Sequence of chain 1.A:
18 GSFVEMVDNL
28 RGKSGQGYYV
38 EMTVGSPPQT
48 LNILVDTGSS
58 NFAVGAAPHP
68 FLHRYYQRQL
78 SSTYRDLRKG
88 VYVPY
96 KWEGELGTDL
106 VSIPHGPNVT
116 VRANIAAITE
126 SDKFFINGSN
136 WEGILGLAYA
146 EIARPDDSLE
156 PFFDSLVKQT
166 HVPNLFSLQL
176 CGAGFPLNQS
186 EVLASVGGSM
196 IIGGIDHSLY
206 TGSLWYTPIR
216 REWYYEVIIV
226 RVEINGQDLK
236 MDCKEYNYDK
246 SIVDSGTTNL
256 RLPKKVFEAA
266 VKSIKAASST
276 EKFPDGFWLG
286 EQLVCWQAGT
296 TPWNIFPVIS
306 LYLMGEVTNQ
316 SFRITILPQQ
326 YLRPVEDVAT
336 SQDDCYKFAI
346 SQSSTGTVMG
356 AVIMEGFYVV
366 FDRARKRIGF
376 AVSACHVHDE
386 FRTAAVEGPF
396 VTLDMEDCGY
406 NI

This small molecule binds to this protein.
Small molecule (SMILES): [H]/N=C1/N[C@](C)(CC(C)C)C(=O)N1Cc1ccc(CNC(=O)Nc2ccc(C#N)cc2)cc1

Binding-site contacts:
Ligand atom C11 contacts residue ASP53 of chain 1.A at 3.6 Å.
Ligand atom C10 contacts residue ASP53 of chain 1.A at 4.0 Å.
Ligand atom N4 contacts residue LYS128 of chain 1.A at 4.0 Å.
Ligand atom O1 contacts residue TYR92 of chain 1.A at 3.2 Å.
Ligand atom C9 contacts residue TYR92 of chain 1.A at 3.8 Å (hydrophobic).
Ligand atom C4 contacts residue THR252 of chain 1.A at 3.7 Å.
Ligand atom C12 contacts residue LEU51 of chain 1.A at 3.5 Å (hydrophobic).
Ligand atom C8 contacts residue ILE247 of chain 1.A at 3.4 Å (hydrophobic).
Ligand atom N5 contacts residue PHE129 of chain 1.A at 4.0 Å.
Ligand atom C1 contacts residue ASP249 of chain 1.A at 3.9 Å.
Ligand atom C19 contacts residue LYS128 of chain 1.A at 3.8 Å.
Ligand atom C22 contacts residue LYS128 of chain 1.A at 3.9 Å.
Ligand atom C16 contacts residue TRP136 of chain 1.A at 3.9 Å (hydrophobic).
Ligand atom C7 contacts residue TYR219 of chain 1.A at 3.4 Å (hydrophobic).
Ligand atom N5 contacts residue LYS128 of chain 1.A at 2.9 Å (salt-bridge).
Ligand atom C8 contacts residue ASP249 of chain 1.A at 3.8 Å.
Ligand atom C11 contacts residue ILE139 of chain 1.A at 3.9 Å (hydrophobic).
Ligand atom N3 contacts residue ASP249 of chain 1.A at 2.9 Å (salt-bridge).
Ligand atom C9 contacts residue ASP53 of chain 1.A at 3.5 Å.
Ligand atom C22 contacts residue PHE129 of chain 1.A at 3.9 Å (hydrophobic).
Ligand atom C7 contacts residue GLY55 of chain 1.A at 3.9 Å.
Ligand atom C11 contacts residue GLY251 of chain 1.A at 3.9 Å.
Ligand atom C8 contacts residue TYR219 of chain 1.A at 3.5 Å (hydrophobic).
Ligand atom N3 contacts residue GLY251 of chain 1.A at 3.7 Å.
Ligand atom C12 contacts residue GLY251 of chain 1.A at 4.0 Å.
Ligand atom C17 contacts residue LYS128 of chain 1.A at 3.5 Å.
Ligand atom C2 contacts residue ASP249 of chain 1.A at 3.4 Å.
Ligand atom N4 contacts residue PHE129 of chain 1.A at 2.9 Å (h-bond).
Ligand atom C6 contacts residue GLY55 of chain 1.A at 3.8 Å.
Ligand atom N1 contacts residue THR252 of chain 1.A at 3.5 Å (h-bond).
Ligand atom N3 contacts residue GLY55 of chain 1.A at 3.8 Å.
Ligand atom C14 contacts residue TYR92 of chain 1.A at 4.0 Å (hydrophobic).
Ligand atom N1 contacts residue ASP249 of chain 1.A at 2.6 Å (salt-bridge).
Ligand atom C15 contacts residue TYR92 of chain 1.A at 3.5 Å (hydrophobic).
Ligand atom C16 contacts residue PHE129 of chain 1.A at 3.6 Å (hydrophobic).
Ligand atom C8 contacts residue GLY55 of chain 1.A at 4.0 Å.
Ligand atom C6 contacts residue TYR219 of chain 1.A at 4.0 Å (hydrophobic).
Ligand atom C2 contacts residue ASP53 of chain 1.A at 3.9 Å.
Ligand atom N3 contacts residue ASP53 of chain 1.A at 2.8 Å (salt-bridge).
Ligand atom C14 contacts residue PHE129 of chain 1.A at 3.9 Å (hydrophobic).